Binding-site contacts:
Ligand atom C4 contacts residue THR71 of chain 1.A at 4.0 Å.
Ligand atom C7 contacts residue ALA59 of chain 1.A at 4.0 Å (hydrophobic).
Ligand atom O3 contacts residue PHE25 of chain 1.A at 3.5 Å.
Ligand atom C6 contacts residue ASP39 of chain 1.A at 3.5 Å.
Ligand atom O6 contacts residue ASN40 of chain 1.A at 4.2 Å.
Ligand atom O5 contacts residue PRO41 of chain 1.A at 4.2 Å.
Ligand atom O5 contacts residue ASN119 of chain 1.A at 2.4 Å (h-bond).
Ligand atom N2 contacts residue ASN119 of chain 1.A at 2.9 Å (h-bond).
Ligand atom C1 contacts residue ASP39 of chain 1.A at 4.1 Å.
Ligand atom C2 contacts residue ASP39 of chain 1.A at 4.1 Å.
Ligand atom O3 contacts residue ASN24 of chain 1.A at 3.5 Å.
Ligand atom O6 contacts residue PRO41 of chain 1.A at 4.2 Å.
Ligand atom O7 contacts residue ASN24 of chain 1.A at 2.8 Å (h-bond).
Ligand atom C5 contacts residue ASN119 of chain 1.A at 3.7 Å.
Ligand atom C3 contacts residue THR71 of chain 1.A at 3.7 Å.
Ligand atom C3 contacts residue ASP39 of chain 1.A at 3.9 Å.
Ligand atom C7 contacts residue PHE25 of chain 1.A at 4.2 Å (hydrophobic).
Ligand atom O7 contacts residue GLU69 of chain 1.A at 4.1 Å.
Ligand atom O7 contacts residue THR71 of chain 1.A at 3.8 Å.
Ligand atom C2 contacts residue ASN119 of chain 1.A at 2.4 Å.
Ligand atom C7 contacts residue ASN24 of chain 1.A at 3.8 Å.
Ligand atom C8 contacts residue GLU73 of chain 1.A at 3.3 Å.
Ligand atom C8 contacts residue ASN119 of chain 1.A at 3.9 Å.
Ligand atom C7 contacts residue ASN119 of chain 1.A at 3.6 Å.
Ligand atom C2 contacts residue ASN24 of chain 1.A at 3.8 Å.
Ligand atom C8 contacts residue ALA59 of chain 1.A at 4.0 Å (hydrophobic).
Ligand atom N2 contacts residue ASP39 of chain 1.A at 4.0 Å.
Ligand atom O6 contacts residue ASP39 of chain 1.A at 3.9 Å.
Ligand atom N2 contacts residue PHE25 of chain 1.A at 4.2 Å.
Ligand atom C8 contacts residue TYR98 of chain 1.A at 4.2 Å (hydrophobic).
Ligand atom C5 contacts residue THR71 of chain 1.A at 3.7 Å.
Ligand atom C3 contacts residue ASN119 of chain 1.A at 3.7 Å.
Ligand atom C1 contacts residue THR71 of chain 1.A at 4.0 Å.
Ligand atom C4 contacts residue ASN119 of chain 1.A at 4.2 Å.
Ligand atom O7 contacts residue ALA59 of chain 1.A at 3.7 Å.
Ligand atom O5 contacts residue ASP39 of chain 1.A at 4.0 Å.
Ligand atom C1 contacts residue ASN119 of chain 1.A at 1.4 Å.
Ligand atom C7 contacts residue THR71 of chain 1.A at 4.2 Å.
Ligand atom C8 contacts residue THR71 of chain 1.A at 4.2 Å.
Ligand atom O4 contacts residue THR71 of chain 1.A at 4.0 Å.

The small molecule below binds the protein below.
Small molecule (SMILES): CC(=O)N[C@H]1[C@H](O[C@H]2[C@H](O)[C@@H](NC(C)=O)CO[C@@H]2CO)O[C@H](CO)[C@@H](O)[C@@H]1O

Sequence of chain 1.A:
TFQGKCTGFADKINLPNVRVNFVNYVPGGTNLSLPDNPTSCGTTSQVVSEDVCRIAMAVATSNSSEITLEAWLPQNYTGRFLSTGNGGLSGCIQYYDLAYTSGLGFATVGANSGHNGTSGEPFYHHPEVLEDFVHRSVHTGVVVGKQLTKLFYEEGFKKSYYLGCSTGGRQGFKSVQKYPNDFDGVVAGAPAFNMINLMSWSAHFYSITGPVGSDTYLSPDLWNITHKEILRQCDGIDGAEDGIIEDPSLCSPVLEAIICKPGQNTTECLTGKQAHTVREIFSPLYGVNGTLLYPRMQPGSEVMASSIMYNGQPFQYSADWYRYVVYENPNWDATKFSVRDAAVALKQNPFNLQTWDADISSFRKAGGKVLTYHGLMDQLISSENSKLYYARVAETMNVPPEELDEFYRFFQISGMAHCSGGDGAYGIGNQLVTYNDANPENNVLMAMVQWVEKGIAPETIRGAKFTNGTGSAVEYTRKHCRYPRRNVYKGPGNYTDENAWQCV